Sequence of chain 1.A:
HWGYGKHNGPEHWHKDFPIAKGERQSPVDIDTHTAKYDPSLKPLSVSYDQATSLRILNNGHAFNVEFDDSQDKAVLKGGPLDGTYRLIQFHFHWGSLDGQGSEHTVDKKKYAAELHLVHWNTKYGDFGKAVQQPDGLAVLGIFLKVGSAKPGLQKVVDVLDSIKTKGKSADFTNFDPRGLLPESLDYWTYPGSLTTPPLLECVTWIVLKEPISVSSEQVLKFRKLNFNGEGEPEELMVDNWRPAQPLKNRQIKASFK

This small molecule binds to this protein.
Small molecule (SMILES): NS(=O)(=O)c1ccc(NC(=O)c2ccc([N+](=O)[O-])cc2Cl)cc1

Binding-site contacts:
Ligand atom C1 contacts residue LEU194 of chain 1.A at 3.9 Å (hydrophobic).
Ligand atom N contacts residue HIS93 of chain 1.A at 3.4 Å (h-bond).
Ligand atom C11 contacts residue THR196 of chain 1.A at 3.2 Å.
Ligand atom N contacts residue ZN1 of chain 1.B at 2.0 Å.
Ligand atom CL contacts residue PRO198 of chain 1.A at 3.9 Å.
Ligand atom O1 contacts residue ZN1 of chain 1.B at 3.0 Å.
Ligand atom C11 contacts residue LEU194 of chain 1.A at 4.0 Å (hydrophobic).
Ligand atom N contacts residue HIS116 of chain 1.A at 3.5 Å (h-bond).
Ligand atom O1 contacts residue HIS116 of chain 1.A at 3.5 Å (h-bond).
Ligand atom C12 contacts residue THR196 of chain 1.A at 3.4 Å.
Ligand atom O1 contacts residue HIS91 of chain 1.A at 3.3 Å.
Ligand atom O1 contacts residue TRP205 of chain 1.A at 4.0 Å.
Ligand atom C5 contacts residue PHE127 of chain 1.A at 3.9 Å (hydrophobic).
Ligand atom C10 contacts residue PHE127 of chain 1.A at 3.8 Å (hydrophobic).
Ligand atom N contacts residue HIS91 of chain 1.A at 3.3 Å (h-bond).
Ligand atom C4 contacts residue PHE127 of chain 1.A at 3.6 Å (hydrophobic).
Ligand atom CL contacts residue LEU194 of chain 1.A at 4.0 Å.
Ligand atom C contacts residue LEU194 of chain 1.A at 3.8 Å (hydrophobic).
Ligand atom C2 contacts residue LEU194 of chain 1.A at 4.0 Å (hydrophobic).
Ligand atom N contacts residue THR195 of chain 1.A at 2.8 Å (h-bond).
Ligand atom S contacts residue HIS91 of chain 1.A at 3.9 Å.
Ligand atom O contacts residue ZN1 of chain 1.B at 4.1 Å.
Ligand atom O contacts residue SER193 of chain 1.A at 4.1 Å.
Ligand atom S contacts residue HIS116 of chain 1.A at 4.0 Å.
Ligand atom O1 contacts residue VAL118 of chain 1.A at 3.9 Å.
Ligand atom C12 contacts residue LEU194 of chain 1.A at 3.9 Å (hydrophobic).
Ligand atom CL contacts residue PHE127 of chain 1.A at 4.0 Å.
Ligand atom O contacts residue THR195 of chain 1.A at 2.9 Å (h-bond).
Ligand atom C contacts residue HIS91 of chain 1.A at 4.0 Å.
Ligand atom C1 contacts residue HIS91 of chain 1.A at 3.9 Å.
Ligand atom S contacts residue THR195 of chain 1.A at 3.9 Å.
Ligand atom O1 contacts residue VAL139 of chain 1.A at 3.8 Å.
Ligand atom S contacts residue ZN1 of chain 1.B at 3.0 Å.
Ligand atom C2 contacts residue GLN89 of chain 1.A at 3.6 Å.
Ligand atom O contacts residue TRP205 of chain 1.A at 3.6 Å.
Ligand atom O contacts residue LEU194 of chain 1.A at 3.3 Å.
Ligand atom O2 contacts residue GLN89 of chain 1.A at 3.5 Å (h-bond).
Ligand atom C1 contacts residue VAL118 of chain 1.A at 3.8 Å (hydrophobic).
Ligand atom O2 contacts residue PHE127 of chain 1.A at 3.1 Å.
Ligand atom C3 contacts residue LEU194 of chain 1.A at 4.1 Å (hydrophobic).